Sequence of chain 1.B:
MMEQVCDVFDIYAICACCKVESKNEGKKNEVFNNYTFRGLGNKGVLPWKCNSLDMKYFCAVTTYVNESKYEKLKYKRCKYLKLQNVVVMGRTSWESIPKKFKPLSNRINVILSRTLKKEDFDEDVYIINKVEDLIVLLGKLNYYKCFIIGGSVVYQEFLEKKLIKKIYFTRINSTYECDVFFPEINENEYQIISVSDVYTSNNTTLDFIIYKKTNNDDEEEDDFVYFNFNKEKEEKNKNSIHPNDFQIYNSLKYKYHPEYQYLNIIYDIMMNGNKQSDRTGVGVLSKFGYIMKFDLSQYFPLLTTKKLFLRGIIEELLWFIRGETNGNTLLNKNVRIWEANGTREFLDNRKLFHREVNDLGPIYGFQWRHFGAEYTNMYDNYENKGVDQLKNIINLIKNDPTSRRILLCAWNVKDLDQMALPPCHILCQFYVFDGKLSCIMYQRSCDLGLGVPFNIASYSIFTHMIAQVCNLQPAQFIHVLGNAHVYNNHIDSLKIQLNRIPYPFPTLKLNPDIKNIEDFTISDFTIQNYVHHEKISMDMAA

A protein and the small-molecule ligand that binds it are described below.
Small molecule (SMILES): CCc1nc(N)nc(N)c1-c1ccc(OCCCOc2ccc(-c3c(N)nc(N)nc3CC)cc2)cc1

Binding-site contacts:
Ligand atom C26 contacts residue PHE58 of chain 1.B at 3.5 Å (hydrophobic).
Ligand atom C29 contacts residue PHE58 of chain 1.B at 3.6 Å (hydrophobic).
Ligand atom C28 contacts residue PHE58 of chain 1.B at 3.8 Å (hydrophobic).
Ligand atom C35 contacts residue MET55 of chain 1.B at 3.7 Å (hydrophobic).
Ligand atom N36 contacts residue NAP1 of chain 1.G at 3.3 Å (h-bond).
Ligand atom N37 contacts residue THR185 of chain 1.B at 3.2 Å (h-bond).
Ligand atom N30 contacts residue ALA16 of chain 1.B at 3.7 Å.
Ligand atom C20 contacts residue SER108 of chain 1.B at 3.5 Å.
Ligand atom C34 contacts residue ASP54 of chain 1.B at 3.4 Å.
Ligand atom C22 contacts residue NAP1 of chain 1.G at 3.5 Å.
Ligand atom N37 contacts residue CYS15 of chain 1.B at 2.8 Å (h-bond).
Ligand atom C23 contacts residue NAP1 of chain 1.G at 2.9 Å.
Ligand atom N36 contacts residue ILE164 of chain 1.B at 3.2 Å (h-bond).
Ligand atom C24 contacts residue NAP1 of chain 1.G at 3.0 Å.
Ligand atom C35 contacts residue ASP54 of chain 1.B at 3.6 Å.
Ligand atom N30 contacts residue PHE58 of chain 1.B at 3.6 Å.
Ligand atom C29 contacts residue ILE14 of chain 1.B at 3.4 Å (hydrophobic).
Ligand atom C31 contacts residue ASP54 of chain 1.B at 3.4 Å.
Ligand atom C31 contacts residue CYS15 of chain 1.B at 3.5 Å (hydrophobic).
Ligand atom C12 contacts residue MET55 of chain 1.B at 3.5 Å (hydrophobic).
Ligand atom N36 contacts residue TYR170 of chain 1.B at 3.5 Å (h-bond).
Ligand atom C5 contacts residue MET55 of chain 1.B at 3.7 Å (hydrophobic).
Ligand atom N36 contacts residue PHE58 of chain 1.B at 3.7 Å.
Ligand atom N30 contacts residue CYS15 of chain 1.B at 3.2 Å.
Ligand atom N37 contacts residue ASP54 of chain 1.B at 2.9 Å (salt-bridge).
Ligand atom C6 contacts residue MET55 of chain 1.B at 3.7 Å (hydrophobic).
Ligand atom C33 contacts residue ASP54 of chain 1.B at 3.3 Å.
Ligand atom C19 contacts residue SER111 of chain 1.B at 3.6 Å.
Ligand atom C29 contacts residue NAP1 of chain 1.G at 3.5 Å.
Ligand atom N37 contacts residue ALA16 of chain 1.B at 3.8 Å.
Ligand atom C20 contacts residue ILE112 of chain 1.B at 3.0 Å (hydrophobic).
Ligand atom C19 contacts residue NAP1 of chain 1.G at 3.6 Å.
Ligand atom N36 contacts residue ILE14 of chain 1.B at 2.8 Å (h-bond).
Ligand atom O21 contacts residue NAP1 of chain 1.G at 3.6 Å.
Ligand atom N32 contacts residue ASP54 of chain 1.B at 2.5 Å (salt-bridge).
Ligand atom C19 contacts residue ILE112 of chain 1.B at 3.6 Å (hydrophobic).
Ligand atom C18 contacts residue NAP1 of chain 1.G at 3.4 Å.
Ligand atom C10 contacts residue PHE58 of chain 1.B at 3.6 Å (hydrophobic).
Ligand atom N30 contacts residue ILE14 of chain 1.B at 3.3 Å (h-bond).
Ligand atom C9 contacts residue LEU119 of chain 1.B at 3.7 Å (hydrophobic).